The protein below binds the small molecule below.
Small molecule (SMILES): CC(=O)N[C@H]1[C@H](O[C@H]2[C@H](O)[C@@H](NC(C)=O)CO[C@@H]2CO)O[C@H](CO)[C@@H](O[C@@H]2O[C@H](CO)[C@@H](O)[C@H](O[C@@H]3O[C@H](CO)[C@@H](O)[C@H](O)[C@@H]3O)[C@@H]2O)[C@@H]1O

Binding-site contacts:
Ligand atom C8 contacts residue SER22 of chain 1.A at 4.2 Å.
Ligand atom N2 contacts residue VAL20 of chain 1.A at 2.9 Å (h-bond).
Ligand atom O3 contacts residue VAL20 of chain 1.A at 4.4 Å.
Ligand atom C4 contacts residue ASN15 of chain 1.A at 4.3 Å.
Ligand atom C5 contacts residue GLY18 of chain 1.A at 3.8 Å.
Ligand atom C3 contacts residue ASN15 of chain 1.A at 3.7 Å.
Ligand atom C5 contacts residue ARG21 of chain 1.A at 4.5 Å.
Ligand atom C5 contacts residue ASN15 of chain 1.A at 3.8 Å.
Ligand atom C8 contacts residue VAL20 of chain 1.A at 3.6 Å (hydrophobic).
Ligand atom C3 contacts residue ARG21 of chain 1.A at 4.1 Å.
Ligand atom C6 contacts residue GLY18 of chain 1.A at 4.2 Å.
Ligand atom O7 contacts residue THR4 of chain 1.A at 4.2 Å.
Ligand atom C7 contacts residue ASN15 of chain 1.A at 3.6 Å.
Ligand atom O5 contacts residue VAL19 of chain 1.A at 4.4 Å.
Ligand atom C3 contacts residue VAL20 of chain 1.A at 3.8 Å (hydrophobic).
Ligand atom C1 contacts residue ASN15 of chain 1.A at 1.4 Å.
Ligand atom C7 contacts residue VAL20 of chain 1.A at 3.7 Å (hydrophobic).
Ligand atom O5 contacts residue ARG21 of chain 1.A at 4.1 Å.
Ligand atom O7 contacts residue ASN15 of chain 1.A at 4.2 Å.
Ligand atom O7 contacts residue ARG21 of chain 1.A at 3.1 Å (salt-bridge).
Ligand atom C8 contacts residue GLY18 of chain 1.A at 3.8 Å.
Ligand atom C8 contacts residue THR4 of chain 1.A at 3.6 Å.
Ligand atom O5 contacts residue GLY18 of chain 1.A at 3.2 Å.
Ligand atom C7 contacts residue THR4 of chain 1.A at 3.8 Å.
Ligand atom O7 contacts residue GLY18 of chain 1.A at 4.2 Å.
Ligand atom C7 contacts residue ARG21 of chain 1.A at 3.9 Å.
Ligand atom C7 contacts residue GLY18 of chain 1.A at 4.3 Å.
Ligand atom C8 contacts residue ARG21 of chain 1.A at 3.9 Å.
Ligand atom C2 contacts residue ASN15 of chain 1.A at 2.4 Å.
Ligand atom O5 contacts residue ASN15 of chain 1.A at 2.6 Å (h-bond).
Ligand atom C6 contacts residue ASN15 of chain 1.A at 4.4 Å.
Ligand atom N2 contacts residue ASN15 of chain 1.A at 2.6 Å (h-bond).
Ligand atom C8 contacts residue PHE9 of chain 1.A at 4.2 Å (hydrophobic).
Ligand atom O6 contacts residue ASN15 of chain 1.A at 4.0 Å.
Ligand atom C1 contacts residue GLY18 of chain 1.A at 4.3 Å.
Ligand atom O4 contacts residue ARG21 of chain 1.A at 4.5 Å.
Ligand atom C2 contacts residue VAL20 of chain 1.A at 3.8 Å (hydrophobic).
Ligand atom N2 contacts residue THR4 of chain 1.A at 4.1 Å.
Ligand atom O5 contacts residue VAL20 of chain 1.A at 4.1 Å.
Ligand atom C1 contacts residue VAL20 of chain 1.A at 4.1 Å (hydrophobic).

Sequence of chain 1.A:
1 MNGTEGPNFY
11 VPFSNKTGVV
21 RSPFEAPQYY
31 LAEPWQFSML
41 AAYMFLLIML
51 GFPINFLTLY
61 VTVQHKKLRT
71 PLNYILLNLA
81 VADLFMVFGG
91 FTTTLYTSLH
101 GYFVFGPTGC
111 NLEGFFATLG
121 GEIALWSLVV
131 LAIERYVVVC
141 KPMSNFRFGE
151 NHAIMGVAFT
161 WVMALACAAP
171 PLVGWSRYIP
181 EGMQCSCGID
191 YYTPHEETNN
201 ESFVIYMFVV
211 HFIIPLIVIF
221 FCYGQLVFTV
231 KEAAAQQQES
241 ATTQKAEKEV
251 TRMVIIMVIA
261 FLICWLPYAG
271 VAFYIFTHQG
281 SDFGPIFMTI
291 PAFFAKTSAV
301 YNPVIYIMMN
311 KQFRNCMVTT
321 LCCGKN